The small molecule below binds the protein below.
Small molecule (SMILES): CSCCNc1cc(-n2nc(C(F)(F)F)c3c2CC(C)(C)CC3=O)ccc1C(N)=O

Sequence of chain 2.A:
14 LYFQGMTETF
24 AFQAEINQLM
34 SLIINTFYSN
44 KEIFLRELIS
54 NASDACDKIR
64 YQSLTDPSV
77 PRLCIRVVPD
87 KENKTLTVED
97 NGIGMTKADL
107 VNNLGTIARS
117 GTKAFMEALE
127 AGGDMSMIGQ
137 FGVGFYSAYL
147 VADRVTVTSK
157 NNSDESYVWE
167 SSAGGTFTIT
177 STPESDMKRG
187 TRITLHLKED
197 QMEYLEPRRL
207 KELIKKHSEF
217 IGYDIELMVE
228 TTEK

Binding-site contacts:
Ligand atom OAE contacts residue ALA58 of chain 2.A at 3.4 Å.
Ligand atom NBB contacts residue PHE141 of chain 2.A at 3.6 Å.
Ligand atom FAG contacts residue ASN109 of chain 2.A at 3.2 Å.
Ligand atom FAI contacts residue GLY138 of chain 2.A at 3.8 Å.
Ligand atom SAS contacts residue ILE99 of chain 2.A at 3.7 Å.
Ligand atom CAB contacts residue TRP165 of chain 2.A at 3.5 Å (hydrophobic).
Ligand atom OAF contacts residue ASN109 of chain 2.A at 3.3 Å.
Ligand atom CAO contacts residue ASN109 of chain 2.A at 3.5 Å.
Ligand atom SAS contacts residue ALA58 of chain 2.A at 3.7 Å.
Ligand atom CAP contacts residue PHE141 of chain 2.A at 3.8 Å (hydrophobic).
Ligand atom CAK contacts residue ILE189 of chain 2.A at 3.5 Å (hydrophobic).
Ligand atom NAQ contacts residue LEU110 of chain 2.A at 3.3 Å.
Ligand atom CAJ contacts residue PHE141 of chain 2.A at 3.8 Å (hydrophobic).
Ligand atom FAG contacts residue ALA114 of chain 2.A at 3.0 Å.
Ligand atom CAM contacts residue MET101 of chain 2.A at 3.8 Å (hydrophobic).
Ligand atom OAE contacts residue THR187 of chain 2.A at 3.7 Å.
Ligand atom CAL contacts residue LEU110 of chain 2.A at 3.6 Å (hydrophobic).
Ligand atom CAO contacts residue PHE141 of chain 2.A at 3.5 Å (hydrophobic).
Ligand atom SAS contacts residue LYS61 of chain 2.A at 3.7 Å.
Ligand atom CAU contacts residue PHE141 of chain 2.A at 3.6 Å (hydrophobic).
Ligand atom CBD contacts residue GLY138 of chain 2.A at 3.8 Å.
Ligand atom NAD contacts residue ASP96 of chain 2.A at 3.1 Å (salt-bridge).
Ligand atom NAQ contacts residue PHE141 of chain 2.A at 3.8 Å.
Ligand atom CAZ contacts residue LEU110 of chain 2.A at 3.5 Å (hydrophobic).
Ligand atom FAH contacts residue LEU110 of chain 2.A at 3.6 Å.
Ligand atom OAF contacts residue TYR142 of chain 2.A at 2.7 Å (h-bond).
Ligand atom CAW contacts residue MET101 of chain 2.A at 3.7 Å (hydrophobic).
Ligand atom CAU contacts residue TYR142 of chain 2.A at 3.4 Å (hydrophobic).
Ligand atom CBA contacts residue PHE141 of chain 2.A at 3.6 Å (hydrophobic).
Ligand atom NBB contacts residue LEU110 of chain 2.A at 3.8 Å.
Ligand atom CAY contacts residue PHE141 of chain 2.A at 3.6 Å (hydrophobic).
Ligand atom CAL contacts residue MET101 of chain 2.A at 3.8 Å (hydrophobic).
Ligand atom FAG contacts residue LEU110 of chain 2.A at 3.8 Å.
Ligand atom FAH contacts residue GLY138 of chain 2.A at 2.8 Å.
Ligand atom CAO contacts residue TYR142 of chain 2.A at 3.7 Å (hydrophobic).
Ligand atom FAI contacts residue TYR142 of chain 2.A at 3.3 Å.
Ligand atom CAJ contacts residue ASN54 of chain 2.A at 3.6 Å.
Ligand atom CAV contacts residue ASN54 of chain 2.A at 3.9 Å.
Ligand atom FAI contacts residue VAL139 of chain 2.A at 3.5 Å.
Ligand atom CAX contacts residue MET101 of chain 2.A at 3.6 Å (hydrophobic).